The protein below binds the small molecule below.
Small molecule (SMILES): Cc1cc(CCCCCCCOc2ccc(C3=N[C@@H](C)CO3)cc2)on1

Sequence of chain 14.C:
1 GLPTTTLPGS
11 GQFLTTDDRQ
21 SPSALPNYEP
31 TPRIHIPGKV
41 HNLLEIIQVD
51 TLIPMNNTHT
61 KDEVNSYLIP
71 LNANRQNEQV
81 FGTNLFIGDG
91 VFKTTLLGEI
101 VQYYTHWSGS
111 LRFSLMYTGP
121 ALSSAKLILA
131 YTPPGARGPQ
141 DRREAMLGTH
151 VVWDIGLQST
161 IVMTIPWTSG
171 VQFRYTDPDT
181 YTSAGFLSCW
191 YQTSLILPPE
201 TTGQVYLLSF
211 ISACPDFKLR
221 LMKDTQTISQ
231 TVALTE

Binding-site contacts:
Ligand atom C5B contacts residue TYR197 of chain 14.A at 3.7 Å (hydrophobic).
Ligand atom C31 contacts residue SER175 of chain 14.A at 3.6 Å.
Ligand atom O1 contacts residue TYR152 of chain 14.A at 3.9 Å.
Ligand atom C31 contacts residue PRO174 of chain 14.A at 3.4 Å (hydrophobic).
Ligand atom C31 contacts residue ALA150 of chain 14.A at 3.5 Å (hydrophobic).
Ligand atom C6C contacts residue MET221 of chain 14.A at 3.7 Å (hydrophobic).
Ligand atom C4 contacts residue MET224 of chain 14.A at 3.8 Å (hydrophobic).
Ligand atom N2 contacts residue PHE186 of chain 14.A at 3.7 Å.
Ligand atom C6B contacts residue TYR197 of chain 14.A at 3.6 Å (hydrophobic).
Ligand atom O1 contacts residue PHE186 of chain 14.A at 3.5 Å.
Ligand atom C3 contacts residue PHE186 of chain 14.A at 3.8 Å (hydrophobic).
Ligand atom CM1 contacts residue SER107 of chain 14.A at 3.6 Å.
Ligand atom C31 contacts residue VAL176 of chain 14.A at 3.3 Å (hydrophobic).
Ligand atom C5 contacts residue TYR152 of chain 14.A at 3.8 Å (hydrophobic).
Ligand atom O1 contacts residue ALA24 of chain 14.C at 3.6 Å.
Ligand atom C3 contacts residue PRO174 of chain 14.A at 3.8 Å (hydrophobic).
Ligand atom C1B contacts residue MET221 of chain 14.A at 4.0 Å (hydrophobic).
Ligand atom C4 contacts residue PHE186 of chain 14.A at 3.6 Å (hydrophobic).
Ligand atom O1 contacts residue VAL188 of chain 14.A at 3.8 Å.
Ligand atom C6C contacts residue VAL191 of chain 14.A at 3.2 Å (hydrophobic).
Ligand atom C5C contacts residue TYR128 of chain 14.A at 3.5 Å (hydrophobic).
Ligand atom C3C contacts residue TYR128 of chain 14.A at 3.9 Å (hydrophobic).
Ligand atom C3C contacts residue VAL188 of chain 14.A at 3.3 Å (hydrophobic).
Ligand atom N2 contacts residue PRO174 of chain 14.A at 3.9 Å.
Ligand atom C4C contacts residue ILE104 of chain 14.A at 3.7 Å (hydrophobic).
Ligand atom C7C contacts residue TYR197 of chain 14.A at 3.8 Å (hydrophobic).
Ligand atom C2C contacts residue VAL188 of chain 14.A at 3.2 Å (hydrophobic).
Ligand atom C7C contacts residue TYR128 of chain 14.A at 3.6 Å (hydrophobic).
Ligand atom C3B contacts residue MET221 of chain 14.A at 4.0 Å (hydrophobic).
Ligand atom C1C contacts residue TYR152 of chain 14.A at 4.0 Å (hydrophobic).
Ligand atom N2 contacts residue ALA24 of chain 14.C at 3.4 Å.
Ligand atom C5 contacts residue PHE186 of chain 14.A at 3.5 Å (hydrophobic).
Ligand atom O1B contacts residue TYR128 of chain 14.A at 3.9 Å.
Ligand atom O1B contacts residue ILE104 of chain 14.A at 3.8 Å.
Ligand atom O1B contacts residue MET221 of chain 14.A at 3.4 Å.
Ligand atom C2B contacts residue MET221 of chain 14.A at 3.6 Å (hydrophobic).
Ligand atom C4 contacts residue TYR152 of chain 14.A at 3.9 Å (hydrophobic).
Ligand atom C5C contacts residue ILE104 of chain 14.A at 3.5 Å (hydrophobic).
Ligand atom C4C contacts residue TYR152 of chain 14.A at 3.8 Å (hydrophobic).
Ligand atom C5B contacts residue LEU106 of chain 14.A at 3.8 Å (hydrophobic).

Sequence of chain 14.A:
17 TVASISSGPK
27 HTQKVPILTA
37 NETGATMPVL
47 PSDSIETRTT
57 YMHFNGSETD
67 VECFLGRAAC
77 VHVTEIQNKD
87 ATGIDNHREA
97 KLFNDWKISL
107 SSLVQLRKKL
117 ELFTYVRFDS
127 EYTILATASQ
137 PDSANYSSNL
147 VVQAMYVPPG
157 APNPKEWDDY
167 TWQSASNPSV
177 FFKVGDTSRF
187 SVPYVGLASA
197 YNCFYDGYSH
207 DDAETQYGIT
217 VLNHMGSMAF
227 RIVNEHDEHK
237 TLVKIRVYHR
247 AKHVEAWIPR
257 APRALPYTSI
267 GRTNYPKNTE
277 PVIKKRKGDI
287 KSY